Sequence of chain 1.I:
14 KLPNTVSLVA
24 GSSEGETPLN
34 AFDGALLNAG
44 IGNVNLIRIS

Binding-site contacts:
Ligand atom NH1 contacts residue ARG82 of chain 1.J at 3.8 Å.
Ligand atom NE contacts residue SER53 of chain 1.I at 2.7 Å (h-bond).
Ligand atom NH1 contacts residue GLY45 of chain 1.G at 2.8 Å (h-bond).
Ligand atom CZ contacts residue GLY45 of chain 1.G at 3.8 Å.
Ligand atom CG contacts residue PHE35 of chain 1.G at 4.0 Å (hydrophobic).
Ligand atom CZ contacts residue ILE2 of chain 1.J at 4.3 Å (hydrophobic).
Ligand atom N contacts residue ILE55 of chain 1.J at 2.8 Å (h-bond).
Ligand atom CD contacts residue PHE35 of chain 1.G at 4.1 Å (hydrophobic).
Ligand atom CB contacts residue ILE55 of chain 1.J at 3.5 Å (hydrophobic).
Ligand atom CZ contacts residue ASP36 of chain 1.G at 3.9 Å.
Ligand atom CG contacts residue LEU32 of chain 1.G at 3.5 Å (hydrophobic).
Ligand atom NH2 contacts residue ILE2 of chain 1.J at 3.9 Å.
Ligand atom N contacts residue GLN57 of chain 1.J at 2.9 Å (h-bond).
Ligand atom NH2 contacts residue VAL47 of chain 1.G at 2.9 Å (h-bond).
Ligand atom NH1 contacts residue ASP36 of chain 1.G at 2.9 Å (salt-bridge).
Ligand atom CD contacts residue LEU39 of chain 1.G at 4.2 Å (hydrophobic).
Ligand atom CB contacts residue PYR1 of chain 1.J at 3.2 Å.
Ligand atom CG contacts residue SER53 of chain 1.I at 3.6 Å.
Ligand atom N contacts residue MET56 of chain 1.J at 4.0 Å.
Ligand atom NH1 contacts residue LEU39 of chain 1.G at 3.7 Å.
Ligand atom NH2 contacts residue LEU39 of chain 1.G at 3.7 Å.
Ligand atom CZ contacts residue LEU39 of chain 1.G at 3.4 Å (hydrophobic).
Ligand atom N contacts residue PYR1 of chain 1.J at 2.8 Å (h-bond).
Ligand atom CD contacts residue SER53 of chain 1.I at 3.6 Å.
Ligand atom NH2 contacts residue SER53 of chain 1.I at 2.8 Å (h-bond).
Ligand atom CB contacts residue LEU32 of chain 1.G at 4.0 Å (hydrophobic).
Ligand atom CA contacts residue PYR1 of chain 1.J at 3.4 Å.
Ligand atom CB contacts residue SER53 of chain 1.I at 4.1 Å.
Ligand atom CB contacts residue MET56 of chain 1.J at 3.9 Å (hydrophobic).
Ligand atom NH1 contacts residue ILE2 of chain 1.J at 4.0 Å.
Ligand atom NE contacts residue ASP36 of chain 1.G at 4.1 Å.
Ligand atom CA contacts residue GLN57 of chain 1.J at 3.5 Å.
Ligand atom CA contacts residue ILE55 of chain 1.J at 3.7 Å (hydrophobic).
Ligand atom CD contacts residue ASP36 of chain 1.G at 3.4 Å.
Ligand atom CG contacts residue MET56 of chain 1.J at 4.3 Å (hydrophobic).
Ligand atom CZ contacts residue SER53 of chain 1.I at 3.5 Å.
Ligand atom NH2 contacts residue GLY45 of chain 1.G at 4.0 Å.
Ligand atom CZ contacts residue VAL47 of chain 1.G at 4.1 Å (hydrophobic).
Ligand atom NE contacts residue LEU39 of chain 1.G at 3.6 Å.
Ligand atom CA contacts residue LEU32 of chain 1.G at 3.6 Å (hydrophobic).

Sequence of chain 1.G:
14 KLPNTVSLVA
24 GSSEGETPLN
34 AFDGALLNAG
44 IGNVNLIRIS

A protein and the small-molecule ligand that binds it are described below.
Small molecule (SMILES): N=C(N)NCCCCN

Sequence of chain 1.J:
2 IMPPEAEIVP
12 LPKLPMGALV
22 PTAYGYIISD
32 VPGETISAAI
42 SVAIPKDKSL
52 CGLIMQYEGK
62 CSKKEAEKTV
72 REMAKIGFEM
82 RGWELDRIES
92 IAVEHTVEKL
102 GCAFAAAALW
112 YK